Binding-site contacts:
Ligand atom ND2 contacts residue ASP29 of chain 1.A at 3.4 Å (salt-bridge).
Ligand atom O3 contacts residue GLY49 of chain 1.B at 3.7 Å.
Ligand atom C3 contacts residue ARG8 of chain 1.B at 3.5 Å.
Ligand atom C31 contacts residue GLY48 of chain 1.B at 3.7 Å.
Ligand atom N2 contacts residue GLY27 of chain 1.A at 3.4 Å (h-bond).
Ligand atom O2 contacts residue GLY27 of chain 1.A at 3.4 Å.
Ligand atom CE1 contacts residue ILE50 of chain 1.A at 3.6 Å (hydrophobic).
Ligand atom C7 contacts residue PRO81 of chain 1.B at 3.6 Å (hydrophobic).
Ligand atom C4 contacts residue ARG8 of chain 1.B at 3.5 Å.
Ligand atom C9 contacts residue ASP25 of chain 1.A at 3.2 Å.
Ligand atom O contacts residue ALA28 of chain 1.A at 3.7 Å.
Ligand atom CD2 contacts residue GLY27 of chain 1.A at 3.7 Å.
Ligand atom CB contacts residue GLY48 of chain 1.A at 3.7 Å.
Ligand atom CM contacts residue ASP25 of chain 1.B at 3.6 Å.
Ligand atom N11 contacts residue GLY27 of chain 1.B at 3.8 Å.
Ligand atom CG1 contacts residue ILE84 of chain 1.B at 3.6 Å (hydrophobic).
Ligand atom N contacts residue GLY48 of chain 1.A at 3.1 Å (h-bond).
Ligand atom O contacts residue GLY27 of chain 1.A at 3.6 Å (h-bond).
Ligand atom CD1 contacts residue ILE50 of chain 1.A at 3.8 Å (hydrophobic).
Ligand atom C81 contacts residue ASP25 of chain 1.A at 3.5 Å.
Ligand atom N1 contacts residue GLY48 of chain 1.A at 3.1 Å (h-bond).
Ligand atom C21 contacts residue GLY27 of chain 1.B at 3.7 Å.
Ligand atom O2 contacts residue ASP25 of chain 1.A at 2.7 Å (salt-bridge).
Ligand atom C32 contacts residue ILE50 of chain 1.A at 3.7 Å (hydrophobic).
Ligand atom C3 contacts residue ASP29 of chain 1.A at 3.8 Å.
Ligand atom OD1 contacts residue ASP30 of chain 1.A at 3.5 Å (salt-bridge).
Ligand atom OD1 contacts residue ILE47 of chain 1.A at 3.8 Å.
Ligand atom ND2 contacts residue ASP30 of chain 1.A at 3.1 Å (salt-bridge).
Ligand atom C81 contacts residue GLY27 of chain 1.B at 3.5 Å.
Ligand atom O contacts residue ASP29 of chain 1.A at 3.1 Å (salt-bridge).
Ligand atom CM contacts residue GLY27 of chain 1.B at 3.6 Å.
Ligand atom C32 contacts residue GLY48 of chain 1.B at 3.5 Å.
Ligand atom CD1 contacts residue ILE84 of chain 1.B at 3.7 Å (hydrophobic).
Ligand atom CE1 contacts residue GLY49 of chain 1.A at 3.7 Å.
Ligand atom CB1 contacts residue ASP25 of chain 1.B at 3.2 Å.
Ligand atom C9 contacts residue ASP25 of chain 1.B at 3.5 Å.
Ligand atom C61 contacts residue THR80 of chain 1.A at 3.7 Å.
Ligand atom C8 contacts residue GLY48 of chain 1.A at 3.7 Å.
Ligand atom O2 contacts residue ASP25 of chain 1.B at 2.7 Å (salt-bridge).
Ligand atom OD1 contacts residue GLY48 of chain 1.A at 3.5 Å (h-bond).

Sequence of chain 1.A:
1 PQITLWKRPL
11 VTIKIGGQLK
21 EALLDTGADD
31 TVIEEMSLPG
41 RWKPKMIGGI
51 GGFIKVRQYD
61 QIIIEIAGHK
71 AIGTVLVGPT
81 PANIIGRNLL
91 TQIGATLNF

Sequence of chain 1.B:
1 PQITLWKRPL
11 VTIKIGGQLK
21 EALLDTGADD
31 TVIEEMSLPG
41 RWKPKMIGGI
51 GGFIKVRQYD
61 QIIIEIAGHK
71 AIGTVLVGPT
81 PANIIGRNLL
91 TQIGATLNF

A small-molecule ligand and the protein it binds are described below.
Small molecule (SMILES): CC(C)(C)NC(=O)[C@@H]1C[C@@H]2CCCC[C@@H]2CN1C[C@@H](O)[C@H](Cc1ccccc1)NC(=O)[C@H](CC(N)=O)NC(=O)c1ccc2ccccc2n1